The small molecule below binds the protein below.
Small molecule (SMILES): COCC(CCO[C@H]1CC[C@@]2(C)C(=CC[C@H]3[C@@H]4C[C@@H]5O[C@]6(CC[C@@H](C)CO6)[C@@H](C)[C@@H]5[C@@]4(C)CC[C@@H]32)C1)COC

Binding-site contacts:
Ligand atom C75 contacts residue MET887 of chain 1.A at 3.6 Å (hydrophobic).
Ligand atom C15 contacts residue LEU1042 of chain 1.G at 4.1 Å (hydrophobic).
Ligand atom C21 contacts residue PRO1038 of chain 1.G at 3.2 Å (hydrophobic).
Ligand atom C08 contacts residue TYR891 of chain 1.A at 4.1 Å (hydrophobic).
Ligand atom O20 contacts residue TRP1040 of chain 1.G at 4.1 Å.
Ligand atom C79 contacts residue TYR983 of chain 1.A at 3.6 Å (hydrophobic).
Ligand atom C22 contacts residue PRO1038 of chain 1.G at 4.2 Å (hydrophobic).
Ligand atom C14 contacts residue LEU1042 of chain 1.G at 4.1 Å (hydrophobic).
Ligand atom C24 contacts residue TRP1040 of chain 1.G at 3.5 Å (hydrophobic).
Ligand atom C79 contacts residue ASN890 of chain 1.A at 3.3 Å.
Ligand atom C81 contacts residue TYR983 of chain 1.A at 3.4 Å (hydrophobic).
Ligand atom C14 contacts residue SER1039 of chain 1.G at 3.1 Å.
Ligand atom C77 contacts residue TYR983 of chain 1.A at 4.2 Å (hydrophobic).
Ligand atom C13 contacts residue SER1039 of chain 1.G at 3.8 Å.
Ligand atom C21 contacts residue TRP1040 of chain 1.G at 4.5 Å (hydrophobic).
Ligand atom C26 contacts residue SER1039 of chain 1.G at 3.8 Å.
Ligand atom C78 contacts residue TYR983 of chain 1.A at 3.9 Å (hydrophobic).
Ligand atom C17 contacts residue SER1039 of chain 1.G at 4.2 Å.
Ligand atom C09 contacts residue TYR891 of chain 1.A at 4.2 Å (hydrophobic).
Ligand atom O20 contacts residue PRO1038 of chain 1.G at 3.9 Å.
Ligand atom C23 contacts residue TRP1040 of chain 1.G at 4.2 Å (hydrophobic).
Ligand atom C77 contacts residue MET1022 of chain 1.G at 4.4 Å (hydrophobic).
Ligand atom C17 contacts residue PRO1038 of chain 1.G at 3.9 Å (hydrophobic).
Ligand atom C22 contacts residue TRP1040 of chain 1.G at 3.6 Å (hydrophobic).
Ligand atom C05 contacts residue ALA1043 of chain 1.G at 4.3 Å (hydrophobic).
Ligand atom C26 contacts residue PRO1038 of chain 1.G at 4.3 Å (hydrophobic).
Ligand atom O25 contacts residue PRO1038 of chain 1.G at 4.1 Å.
Ligand atom C15 contacts residue SER1039 of chain 1.G at 4.0 Å.
Ligand atom C16 contacts residue SER1039 of chain 1.G at 3.5 Å.
Ligand atom C26 contacts residue GLU1037 of chain 1.G at 4.0 Å.
Ligand atom C05 contacts residue LEU894 of chain 1.A at 4.0 Å (hydrophobic).
Ligand atom C16 contacts residue PRO1038 of chain 1.G at 3.9 Å (hydrophobic).
Ligand atom O72 contacts residue ILE1046 of chain 1.G at 3.9 Å.
Ligand atom C16 contacts residue TRP1040 of chain 1.G at 4.0 Å (hydrophobic).
Ligand atom O80 contacts residue ASN890 of chain 1.A at 3.6 Å.
Ligand atom O25 contacts residue GLU1037 of chain 1.G at 4.0 Å.
Ligand atom C23 contacts residue PRO1038 of chain 1.G at 4.1 Å (hydrophobic).
Ligand atom C04 contacts residue LEU894 of chain 1.A at 4.2 Å (hydrophobic).
Ligand atom C19 contacts residue TYR891 of chain 1.A at 4.4 Å (hydrophobic).
Ligand atom C24 contacts residue PRO1038 of chain 1.G at 4.0 Å (hydrophobic).

Sequence of chain 1.G:
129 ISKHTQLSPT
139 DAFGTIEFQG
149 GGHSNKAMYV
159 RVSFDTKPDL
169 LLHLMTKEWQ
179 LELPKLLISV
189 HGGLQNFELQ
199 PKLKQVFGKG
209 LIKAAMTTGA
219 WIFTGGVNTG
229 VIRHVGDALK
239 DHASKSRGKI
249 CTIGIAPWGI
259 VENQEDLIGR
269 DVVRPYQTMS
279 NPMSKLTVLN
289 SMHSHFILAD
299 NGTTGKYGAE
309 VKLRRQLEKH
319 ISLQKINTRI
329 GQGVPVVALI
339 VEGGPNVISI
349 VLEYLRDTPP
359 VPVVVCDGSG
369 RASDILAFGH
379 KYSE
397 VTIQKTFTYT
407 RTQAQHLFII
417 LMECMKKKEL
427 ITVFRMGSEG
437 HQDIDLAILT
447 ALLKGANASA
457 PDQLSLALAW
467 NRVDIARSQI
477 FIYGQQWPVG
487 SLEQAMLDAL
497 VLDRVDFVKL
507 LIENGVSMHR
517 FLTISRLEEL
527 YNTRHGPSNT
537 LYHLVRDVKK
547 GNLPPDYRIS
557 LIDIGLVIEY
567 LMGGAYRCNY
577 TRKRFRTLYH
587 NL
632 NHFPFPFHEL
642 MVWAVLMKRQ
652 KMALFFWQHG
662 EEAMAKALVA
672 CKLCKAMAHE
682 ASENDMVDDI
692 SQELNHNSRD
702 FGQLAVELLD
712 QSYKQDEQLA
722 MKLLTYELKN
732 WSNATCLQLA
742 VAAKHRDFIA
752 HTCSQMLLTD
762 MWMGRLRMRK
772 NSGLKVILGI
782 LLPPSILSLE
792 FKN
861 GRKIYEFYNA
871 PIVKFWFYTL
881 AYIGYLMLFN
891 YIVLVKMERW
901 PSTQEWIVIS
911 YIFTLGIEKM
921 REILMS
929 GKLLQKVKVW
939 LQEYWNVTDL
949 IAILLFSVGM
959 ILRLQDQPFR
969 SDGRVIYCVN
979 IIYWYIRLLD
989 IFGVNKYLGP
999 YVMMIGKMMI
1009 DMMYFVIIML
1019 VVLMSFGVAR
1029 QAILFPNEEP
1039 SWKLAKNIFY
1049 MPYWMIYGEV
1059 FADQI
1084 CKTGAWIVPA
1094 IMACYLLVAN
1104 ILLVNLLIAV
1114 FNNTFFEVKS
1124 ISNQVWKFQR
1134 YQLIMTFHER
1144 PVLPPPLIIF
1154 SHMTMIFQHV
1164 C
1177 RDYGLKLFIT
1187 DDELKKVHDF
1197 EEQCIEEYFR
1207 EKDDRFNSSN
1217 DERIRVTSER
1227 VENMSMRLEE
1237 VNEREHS

Sequence of chain 1.A:
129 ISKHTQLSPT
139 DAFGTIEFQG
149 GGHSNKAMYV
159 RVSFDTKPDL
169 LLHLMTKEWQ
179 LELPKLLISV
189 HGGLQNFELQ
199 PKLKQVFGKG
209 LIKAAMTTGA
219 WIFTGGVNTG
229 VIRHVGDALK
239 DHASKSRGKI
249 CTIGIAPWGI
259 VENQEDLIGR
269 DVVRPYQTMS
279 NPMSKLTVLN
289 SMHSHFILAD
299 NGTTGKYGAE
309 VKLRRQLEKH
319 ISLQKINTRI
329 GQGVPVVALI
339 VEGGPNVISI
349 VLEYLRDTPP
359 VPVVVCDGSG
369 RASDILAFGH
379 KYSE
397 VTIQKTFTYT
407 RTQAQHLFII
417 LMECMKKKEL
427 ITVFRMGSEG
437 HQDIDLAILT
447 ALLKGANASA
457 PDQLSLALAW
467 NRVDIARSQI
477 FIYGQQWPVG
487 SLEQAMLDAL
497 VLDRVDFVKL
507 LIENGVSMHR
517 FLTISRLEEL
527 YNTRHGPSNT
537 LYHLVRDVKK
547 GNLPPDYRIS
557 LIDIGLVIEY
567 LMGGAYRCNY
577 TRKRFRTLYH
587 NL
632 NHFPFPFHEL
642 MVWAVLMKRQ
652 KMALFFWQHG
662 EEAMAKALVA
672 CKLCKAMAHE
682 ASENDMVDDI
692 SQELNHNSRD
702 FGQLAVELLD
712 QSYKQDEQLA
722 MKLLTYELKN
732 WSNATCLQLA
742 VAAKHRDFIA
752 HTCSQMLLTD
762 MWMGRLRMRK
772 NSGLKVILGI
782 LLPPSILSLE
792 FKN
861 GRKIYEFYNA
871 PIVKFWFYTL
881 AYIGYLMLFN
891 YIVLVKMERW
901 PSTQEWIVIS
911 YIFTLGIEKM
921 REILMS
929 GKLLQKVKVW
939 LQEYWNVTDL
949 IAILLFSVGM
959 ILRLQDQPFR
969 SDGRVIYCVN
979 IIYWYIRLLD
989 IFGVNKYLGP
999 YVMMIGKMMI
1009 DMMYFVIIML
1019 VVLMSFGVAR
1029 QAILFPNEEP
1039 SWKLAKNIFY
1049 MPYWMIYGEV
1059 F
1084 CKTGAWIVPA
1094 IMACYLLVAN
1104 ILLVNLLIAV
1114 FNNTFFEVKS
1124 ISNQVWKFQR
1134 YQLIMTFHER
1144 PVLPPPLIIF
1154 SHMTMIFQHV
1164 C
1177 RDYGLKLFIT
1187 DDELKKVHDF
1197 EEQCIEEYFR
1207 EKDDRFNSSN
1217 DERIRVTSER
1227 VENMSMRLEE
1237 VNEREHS